The protein below binds the small molecule below.
Small molecule (SMILES): Cc1cc(N)nc(CCc2c(F)c(F)cc(CCCN(C)C)c2F)c1

Sequence of chain 1.B:
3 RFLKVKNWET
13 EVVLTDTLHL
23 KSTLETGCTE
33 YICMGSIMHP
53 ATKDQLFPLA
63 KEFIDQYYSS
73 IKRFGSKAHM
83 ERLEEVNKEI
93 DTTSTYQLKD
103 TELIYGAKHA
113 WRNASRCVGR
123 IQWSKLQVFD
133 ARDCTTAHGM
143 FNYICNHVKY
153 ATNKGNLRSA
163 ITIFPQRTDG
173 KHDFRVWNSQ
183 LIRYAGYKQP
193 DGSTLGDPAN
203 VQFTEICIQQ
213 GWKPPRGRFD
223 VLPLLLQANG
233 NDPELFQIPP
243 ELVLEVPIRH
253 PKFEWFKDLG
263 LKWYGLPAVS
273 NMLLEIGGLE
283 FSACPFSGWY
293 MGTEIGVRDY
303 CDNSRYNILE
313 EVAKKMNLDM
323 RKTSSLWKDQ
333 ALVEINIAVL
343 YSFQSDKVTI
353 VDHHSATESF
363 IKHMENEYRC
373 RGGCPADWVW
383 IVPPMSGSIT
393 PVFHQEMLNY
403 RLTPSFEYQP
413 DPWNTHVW

Binding-site contacts:
Ligand atom C15 contacts residue HEM1 of chain 1.G at 3.6 Å.
Ligand atom C14 contacts residue HEM1 of chain 1.G at 3.6 Å.
Ligand atom N02 contacts residue TYR292 of chain 1.B at 3.5 Å.
Ligand atom C22 contacts residue ASP301 of chain 1.B at 3.0 Å.
Ligand atom C02 contacts residue GLU296 of chain 1.B at 3.5 Å.
Ligand atom C06 contacts residue GLU296 of chain 1.B at 3.5 Å.
Ligand atom F15 contacts residue HEM1 of chain 1.G at 2.9 Å.
Ligand atom F16 contacts residue HEM1 of chain 1.G at 3.7 Å.
Ligand atom C21 contacts residue ARG185 of chain 1.B at 3.1 Å.
Ligand atom F16 contacts residue VAL271 of chain 1.B at 3.0 Å.
Ligand atom N20 contacts residue ASP301 of chain 1.B at 3.6 Å.
Ligand atom C07 contacts residue PHE288 of chain 1.B at 3.7 Å (hydrophobic).
Ligand atom C05 contacts residue VAL271 of chain 1.B at 3.7 Å (hydrophobic).
Ligand atom C11 contacts residue HEM1 of chain 1.G at 3.4 Å.
Ligand atom C13 contacts residue GLN182 of chain 1.B at 3.6 Å.
Ligand atom C22 contacts residue ARG307 of chain 1.B at 3.0 Å.
Ligand atom C02 contacts residue TRP291 of chain 1.B at 3.5 Å (hydrophobic).
Ligand atom C07 contacts residue HEM1 of chain 1.G at 3.3 Å.
Ligand atom C11 contacts residue GLN182 of chain 1.B at 3.5 Å.
Ligand atom C21 contacts residue TYR266 of chain 1.B at 2.9 Å (hydrophobic).
Ligand atom C16 contacts residue HEM1 of chain 1.G at 3.6 Å.
Ligand atom C12 contacts residue GLN182 of chain 1.B at 3.0 Å.
Ligand atom C03 contacts residue HEM1 of chain 1.G at 3.3 Å.
Ligand atom C13 contacts residue HEM1 of chain 1.G at 3.4 Å.
Ligand atom C08 contacts residue GLU296 of chain 1.B at 3.4 Å.
Ligand atom C02 contacts residue HEM1 of chain 1.G at 3.5 Å.
Ligand atom C07 contacts residue GLY290 of chain 1.B at 3.6 Å.
Ligand atom C16 contacts residue VAL271 of chain 1.B at 3.6 Å (hydrophobic).
Ligand atom C08 contacts residue HEM1 of chain 1.G at 3.4 Å.
Ligand atom C21 contacts residue GLN182 of chain 1.B at 3.1 Å.
Ligand atom N02 contacts residue GLU296 of chain 1.B at 2.7 Å (salt-bridge).
Ligand atom C12 contacts residue HEM1 of chain 1.G at 3.4 Å.
Ligand atom N20 contacts residue GLN182 of chain 1.B at 3.4 Å (h-bond).
Ligand atom N02 contacts residue HEM1 of chain 1.G at 3.5 Å.
Ligand atom C19 contacts residue ARG185 of chain 1.B at 3.5 Å.
Ligand atom N01 contacts residue GLU296 of chain 1.B at 2.7 Å (salt-bridge).
Ligand atom C19 contacts residue GLN182 of chain 1.B at 3.2 Å.
Ligand atom F12 contacts residue GLN182 of chain 1.B at 2.9 Å.
Ligand atom N02 contacts residue TRP291 of chain 1.B at 2.6 Å (h-bond).
Ligand atom C22 contacts residue ARG185 of chain 1.B at 3.3 Å.